This protein binds this small molecule.
Small molecule (SMILES): N#CC[C@@H](C1CCCC1)n1cc(-c2nc(Nc3ccc(C4CCNCC4)cc3)nc3[nH]ccc23)cn1

Binding-site contacts:
Ligand atom N11 contacts residue GLY32 of chain 1.A at 3.5 Å.
Ligand atom C02 contacts residue ARG156 of chain 1.A at 3.6 Å.
Ligand atom C17 contacts residue LEU108 of chain 1.A at 3.8 Å (hydrophobic).
Ligand atom C09 contacts residue VAL39 of chain 1.A at 3.6 Å (hydrophobic).
Ligand atom N18 contacts residue LEU108 of chain 1.A at 2.8 Å (h-bond).
Ligand atom N36 contacts residue ALA56 of chain 1.A at 3.4 Å.
Ligand atom C06 contacts residue ASP170 of chain 1.A at 3.8 Å.
Ligand atom C34 contacts residue LEU159 of chain 1.A at 3.4 Å (hydrophobic).
Ligand atom C29 contacts residue TYR107 of chain 1.A at 3.7 Å (hydrophobic).
Ligand atom C03 contacts residue ARG156 of chain 1.A at 3.4 Å.
Ligand atom N36 contacts residue GLU106 of chain 1.A at 2.9 Å (salt-bridge).
Ligand atom C32 contacts residue LEU159 of chain 1.A at 3.5 Å (hydrophobic).
Ligand atom C12 contacts residue LEU31 of chain 1.A at 3.6 Å (hydrophobic).
Ligand atom N18 contacts residue TYR107 of chain 1.A at 3.8 Å.
Ligand atom C22 contacts residue GLY111 of chain 1.A at 3.8 Å.
Ligand atom C35 contacts residue ALA56 of chain 1.A at 3.7 Å (hydrophobic).
Ligand atom C08 contacts residue GLY34 of chain 1.A at 3.7 Å.
Ligand atom C20 contacts residue GLY111 of chain 1.A at 3.3 Å.
Ligand atom N01 contacts residue LEU159 of chain 1.A at 3.8 Å.
Ligand atom C30 contacts residue LEU108 of chain 1.A at 3.1 Å (hydrophobic).
Ligand atom N36 contacts residue LEU159 of chain 1.A at 3.7 Å.
Ligand atom N31 contacts residue LEU108 of chain 1.A at 3.3 Å (h-bond).
Ligand atom C35 contacts residue MET105 of chain 1.A at 3.5 Å (hydrophobic).
Ligand atom C35 contacts residue LEU159 of chain 1.A at 3.7 Å (hydrophobic).
Ligand atom C30 contacts residue GLY111 of chain 1.A at 3.6 Å.
Ligand atom N01 contacts residue GLY169 of chain 1.A at 3.5 Å.
Ligand atom C32 contacts residue GLU106 of chain 1.A at 3.8 Å.
Ligand atom C32 contacts residue ALA56 of chain 1.A at 3.6 Å (hydrophobic).
Ligand atom C30 contacts residue TYR107 of chain 1.A at 3.4 Å (hydrophobic).
Ligand atom C03 contacts residue ASN157 of chain 1.A at 3.8 Å.
Ligand atom C09 contacts residue GLY32 of chain 1.A at 3.8 Å.
Ligand atom C21 contacts residue GLY111 of chain 1.A at 3.5 Å.
Ligand atom N01 contacts residue ASN157 of chain 1.A at 3.8 Å.
Ligand atom C19 contacts residue LEU108 of chain 1.A at 3.3 Å (hydrophobic).
Ligand atom C33 contacts residue LEU159 of chain 1.A at 3.4 Å (hydrophobic).
Ligand atom C17 contacts residue LEU31 of chain 1.A at 3.8 Å (hydrophobic).
Ligand atom C19 contacts residue GLY111 of chain 1.A at 3.4 Å.
Ligand atom N01 contacts residue ASP170 of chain 1.A at 3.8 Å.
Ligand atom C35 contacts residue GLU106 of chain 1.A at 3.8 Å.
Ligand atom C07 contacts residue ASP170 of chain 1.A at 3.4 Å.

Sequence of chain 1.A:
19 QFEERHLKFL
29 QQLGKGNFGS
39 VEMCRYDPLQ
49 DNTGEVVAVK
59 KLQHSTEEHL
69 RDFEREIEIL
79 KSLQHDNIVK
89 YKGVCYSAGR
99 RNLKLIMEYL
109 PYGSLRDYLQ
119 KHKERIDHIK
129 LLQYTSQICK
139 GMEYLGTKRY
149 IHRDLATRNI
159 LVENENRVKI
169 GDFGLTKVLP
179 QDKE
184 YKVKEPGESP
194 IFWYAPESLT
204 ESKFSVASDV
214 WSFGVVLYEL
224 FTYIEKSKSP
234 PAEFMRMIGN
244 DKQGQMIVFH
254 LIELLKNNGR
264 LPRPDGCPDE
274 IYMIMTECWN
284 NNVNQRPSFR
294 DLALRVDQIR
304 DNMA